Binding-site contacts:
Ligand atom O5 contacts residue ASN361 of chain 1.E at 2.4 Å (h-bond).
Ligand atom C3 contacts residue ASN361 of chain 1.E at 3.8 Å.
Ligand atom N2 contacts residue SER357 of chain 1.E at 4.3 Å.
Ligand atom C8 contacts residue NAG2 of chain 1.M at 4.4 Å.
Ligand atom C2 contacts residue ASN361 of chain 1.E at 2.5 Å.
Ligand atom N2 contacts residue ASN361 of chain 1.E at 2.9 Å (h-bond).
Ligand atom C8 contacts residue NAG1 of chain 1.M at 3.5 Å.
Ligand atom C7 contacts residue SER357 of chain 1.E at 4.4 Å.
Ligand atom C4 contacts residue ASN361 of chain 1.E at 4.3 Å.
Ligand atom C7 contacts residue ASN361 of chain 1.E at 4.1 Å.
Ligand atom C7 contacts residue GLY358 of chain 1.E at 4.4 Å.
Ligand atom N2 contacts residue NAG2 of chain 1.M at 4.0 Å.
Ligand atom C5 contacts residue ASN361 of chain 1.E at 3.7 Å.
Ligand atom C8 contacts residue SER357 of chain 1.E at 4.4 Å.
Ligand atom C1 contacts residue ASN361 of chain 1.E at 1.4 Å.
Ligand atom C8 contacts residue GLY358 of chain 1.E at 4.1 Å.

Sequence of chain 1.E:
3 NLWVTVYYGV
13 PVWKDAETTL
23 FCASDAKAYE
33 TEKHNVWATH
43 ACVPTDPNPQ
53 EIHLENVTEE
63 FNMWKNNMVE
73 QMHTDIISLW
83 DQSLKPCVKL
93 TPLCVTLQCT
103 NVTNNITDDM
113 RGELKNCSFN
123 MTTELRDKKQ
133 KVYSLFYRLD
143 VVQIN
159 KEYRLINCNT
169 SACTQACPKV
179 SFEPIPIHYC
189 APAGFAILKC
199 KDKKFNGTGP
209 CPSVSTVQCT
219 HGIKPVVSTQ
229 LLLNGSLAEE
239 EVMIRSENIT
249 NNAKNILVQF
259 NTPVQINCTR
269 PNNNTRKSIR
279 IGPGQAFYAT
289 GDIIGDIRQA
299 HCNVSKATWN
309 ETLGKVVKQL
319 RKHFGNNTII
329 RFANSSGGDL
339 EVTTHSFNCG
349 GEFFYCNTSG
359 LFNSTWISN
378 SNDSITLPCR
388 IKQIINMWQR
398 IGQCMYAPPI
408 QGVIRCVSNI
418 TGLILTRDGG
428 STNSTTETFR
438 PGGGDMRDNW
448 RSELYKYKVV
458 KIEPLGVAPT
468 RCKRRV

The protein below binds the small molecule below.
Small molecule (SMILES): CC(=O)N[C@@H]1[C@@H](O)[C@H](O)[C@@H](CO)O[C@H]1O